Sequence of chain 1.B:
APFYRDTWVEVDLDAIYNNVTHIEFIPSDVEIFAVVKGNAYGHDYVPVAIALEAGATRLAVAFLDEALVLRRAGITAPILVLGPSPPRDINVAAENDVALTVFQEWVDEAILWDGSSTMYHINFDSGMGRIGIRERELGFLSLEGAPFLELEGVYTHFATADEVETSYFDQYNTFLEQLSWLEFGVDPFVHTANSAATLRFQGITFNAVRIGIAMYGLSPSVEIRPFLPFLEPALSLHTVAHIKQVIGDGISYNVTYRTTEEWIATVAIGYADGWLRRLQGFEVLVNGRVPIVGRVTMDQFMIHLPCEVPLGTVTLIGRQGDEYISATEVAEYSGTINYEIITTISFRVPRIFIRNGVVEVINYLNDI

Binding-site contacts:
Ligand atom O1 contacts residue IN51 of chain 1.K at 0.4 Å (h-bond).
Ligand atom C5 contacts residue IN51 of chain 1.K at 0.4 Å.
Ligand atom C contacts residue IN51 of chain 1.K at 0.5 Å.
Ligand atom O1 contacts residue ARG140 of chain 1.B at 3.1 Å (salt-bridge).
Ligand atom O7 contacts residue TYR291 of chain 1.A at 3.3 Å (h-bond).
Ligand atom O6 contacts residue IN51 of chain 1.K at 0.5 Å (h-bond).
Ligand atom N1 contacts residue ARG226 of chain 1.B at 2.8 Å (salt-bridge).
Ligand atom N2 contacts residue IN51 of chain 1.K at 0.8 Å (h-bond).
Ligand atom C2A contacts residue IN51 of chain 1.K at 0.3 Å.
Ligand atom P2 contacts residue IN51 of chain 1.K at 0.3 Å.
Ligand atom O3 contacts residue GLY228 of chain 1.B at 3.3 Å.
Ligand atom O8 contacts residue ARG140 of chain 1.B at 2.7 Å (salt-bridge).
Ligand atom O3 contacts residue ILE229 of chain 1.B at 3.0 Å (h-bond).
Ligand atom O3 contacts residue IN51 of chain 1.K at 0.5 Å (h-bond).
Ligand atom CA contacts residue IN51 of chain 1.K at 1.1 Å.
Ligand atom C6 contacts residue IN51 of chain 1.K at 0.6 Å.
Ligand atom O6 contacts residue LYS43 of chain 1.B at 2.7 Å (salt-bridge).
Ligand atom N2 contacts residue TYR272 of chain 1.A at 3.0 Å (h-bond).
Ligand atom C4 contacts residue IN51 of chain 1.K at 0.3 Å.
Ligand atom O5 contacts residue TYR361 of chain 1.B at 2.9 Å (h-bond).
Ligand atom C3 contacts residue IN51 of chain 1.K at 0.1 Å.
Ligand atom O4 contacts residue SER211 of chain 1.B at 2.4 Å (h-bond).
Ligand atom O8 contacts residue TYR272 of chain 1.A at 2.4 Å (h-bond).
Ligand atom O8 contacts residue IN51 of chain 1.K at 0.8 Å (h-bond).
Ligand atom O8 contacts residue THR318 of chain 1.A at 3.4 Å.
Ligand atom C2 contacts residue IN51 of chain 1.K at 0.2 Å.
Ligand atom O7 contacts residue IN51 of chain 1.K at 0.5 Å (h-bond).
Ligand atom O6 contacts residue MET319 of chain 1.A at 3.2 Å.
Ligand atom O2 contacts residue ASN210 of chain 1.B at 3.2 Å.
Ligand atom O4 contacts residue GLY228 of chain 1.B at 3.2 Å (h-bond).
Ligand atom O5 contacts residue IN51 of chain 1.K at 0.9 Å (h-bond).
Ligand atom O3 contacts residue TYR47 of chain 1.B at 2.4 Å (h-bond).
Ligand atom C5A contacts residue IN51 of chain 1.K at 0.6 Å.
Ligand atom N1 contacts residue IN51 of chain 1.K at 0.5 Å (h-bond).
Ligand atom O7 contacts residue MET319 of chain 1.A at 2.5 Å (h-bond).
Ligand atom O4 contacts residue IN51 of chain 1.K at 0.6 Å (h-bond).
Ligand atom C4A contacts residue IN51 of chain 1.K at 0.6 Å.
Ligand atom O2 contacts residue IN51 of chain 1.K at 0.9 Å (h-bond).
Ligand atom P1 contacts residue IN51 of chain 1.K at 0.3 Å.
Ligand atom C3 contacts residue HIS170 of chain 1.B at 3.3 Å.

A small-molecule ligand and the protein it binds are described below.
Small molecule (SMILES): Cc1ncc(COP(=O)(O)O)c(/C=N/[C@H](C)P(=O)(O)O)c1O

Sequence of chain 1.A:
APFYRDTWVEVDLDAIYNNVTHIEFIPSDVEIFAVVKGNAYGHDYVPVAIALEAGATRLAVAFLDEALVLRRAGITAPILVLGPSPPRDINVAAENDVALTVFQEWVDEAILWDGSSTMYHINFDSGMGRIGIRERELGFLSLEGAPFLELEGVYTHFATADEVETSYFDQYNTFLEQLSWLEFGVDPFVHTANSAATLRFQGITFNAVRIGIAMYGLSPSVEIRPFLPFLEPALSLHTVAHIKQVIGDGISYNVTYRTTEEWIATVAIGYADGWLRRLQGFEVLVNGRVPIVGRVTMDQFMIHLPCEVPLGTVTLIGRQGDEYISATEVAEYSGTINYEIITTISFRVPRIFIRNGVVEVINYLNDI